A protein and the small-molecule ligand that binds it are described below.
Small molecule (SMILES): Nc1nc2c(ncn2[C@@H]2O[C@@H]3CO[P](=O)(O)O[C@H]4[C@@H](O)[C@H](n5cnc6c(=O)[nH]c(N)nc65)O[C@@H]4CO[P](=O)(O)O[C@H]3[C@H]2O)c(=O)[nH]1

Sequence of chain 1.B:
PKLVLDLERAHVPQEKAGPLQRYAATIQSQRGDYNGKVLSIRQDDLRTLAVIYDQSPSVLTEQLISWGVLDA

Binding-site contacts:
Ligand atom C8 contacts residue ARG50 of chain 1.K at 3.3 Å.
Ligand atom C2 contacts residue ARG39 of chain 1.K at 3.3 Å.
Ligand atom O2' contacts residue C2E1 of chain 1.HA at 2.9 Å (h-bond).
Ligand atom C2' contacts residue C2E1 of chain 1.P at 3.3 Å.
Ligand atom O11 contacts residue C2E1 of chain 1.HA at 3.1 Å (h-bond).
Ligand atom N3 contacts residue ARG39 of chain 1.K at 3.1 Å (salt-bridge).
Ligand atom N3 contacts residue C2E1 of chain 1.P at 3.2 Å (h-bond).
Ligand atom O2' contacts residue SER48 of chain 1.K at 3.3 Å.
Ligand atom N71 contacts residue ARG39 of chain 1.B at 2.9 Å (salt-bridge).
Ligand atom O2P contacts residue ARG50 of chain 1.K at 3.4 Å.
Ligand atom C8 contacts residue C2E1 of chain 1.O at 3.1 Å.
Ligand atom O11 contacts residue C2E1 of chain 1.O at 2.7 Å (h-bond).
Ligand atom N2 contacts residue ARG39 of chain 1.K at 3.5 Å.
Ligand atom N2 contacts residue C2E1 of chain 1.O at 2.9 Å (h-bond).
Ligand atom C5' contacts residue ILE49 of chain 1.K at 3.5 Å (hydrophobic).
Ligand atom C2 contacts residue C2E1 of chain 1.O at 3.2 Å.
Ligand atom N1 contacts residue C2E1 of chain 1.O at 2.7 Å (h-bond).
Ligand atom N7 contacts residue ARG50 of chain 1.K at 2.9 Å (salt-bridge).
Ligand atom N21 contacts residue ASP53 of chain 1.B at 2.7 Å (salt-bridge).
Ligand atom N9 contacts residue ARG39 of chain 1.K at 3.5 Å (salt-bridge).
Ligand atom O2' contacts residue C2E1 of chain 1.P at 2.7 Å (h-bond).
Ligand atom O1P contacts residue ARG50 of chain 1.K at 3.4 Å.
Ligand atom O3' contacts residue LYS9 of chain 1.K at 2.9 Å.
Ligand atom O4A contacts residue GLN38 of chain 1.B at 3.3 Å (h-bond).
Ligand atom C1A contacts residue GLN38 of chain 1.B at 3.5 Å.
Ligand atom O6 contacts residue C2E1 of chain 1.O at 3.2 Å.
Ligand atom N71 contacts residue C2E1 of chain 1.O at 3.2 Å.
Ligand atom N7 contacts residue C2E1 of chain 1.O at 3.3 Å (h-bond).
Ligand atom N11 contacts residue ASP53 of chain 1.B at 2.8 Å (salt-bridge).
Ligand atom C81 contacts residue C2E1 of chain 1.O at 3.2 Å.
Ligand atom C5 contacts residue C2E1 of chain 1.O at 3.4 Å.
Ligand atom O6 contacts residue ARG50 of chain 1.K at 2.9 Å (salt-bridge).
Ligand atom C6 contacts residue C2E1 of chain 1.O at 3.2 Å.
Ligand atom O61 contacts residue ARG39 of chain 1.B at 2.9 Å (salt-bridge).
Ligand atom O2P contacts residue GLN51 of chain 1.K at 2.9 Å (h-bond).
Ligand atom N2 contacts residue C2E1 of chain 1.P at 2.8 Å (h-bond).
Ligand atom O4' contacts residue ILE49 of chain 1.K at 3.5 Å.
Ligand atom C4 contacts residue ARG39 of chain 1.K at 3.2 Å.
Ligand atom O21 contacts residue LYS9 of chain 1.K at 2.8 Å (salt-bridge).
Ligand atom O1P contacts residue ARG50 of chain 1.B at 2.6 Å (salt-bridge).

Sequence of chain 1.K:
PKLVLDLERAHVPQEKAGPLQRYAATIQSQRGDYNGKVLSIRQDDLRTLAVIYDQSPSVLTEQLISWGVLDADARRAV